Sequence of chain 1.A:
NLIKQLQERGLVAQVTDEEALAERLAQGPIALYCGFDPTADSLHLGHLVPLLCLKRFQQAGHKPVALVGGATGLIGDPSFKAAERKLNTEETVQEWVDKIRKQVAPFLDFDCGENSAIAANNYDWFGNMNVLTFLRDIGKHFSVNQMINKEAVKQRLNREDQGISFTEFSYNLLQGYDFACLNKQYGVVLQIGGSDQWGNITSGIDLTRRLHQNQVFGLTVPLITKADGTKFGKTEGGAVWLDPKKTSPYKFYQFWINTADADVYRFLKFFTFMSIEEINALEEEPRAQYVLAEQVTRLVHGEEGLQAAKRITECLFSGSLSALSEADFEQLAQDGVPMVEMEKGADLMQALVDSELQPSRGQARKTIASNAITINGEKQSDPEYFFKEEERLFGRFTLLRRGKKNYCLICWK

The protein below binds the small molecule below.
Small molecule (SMILES): Nc1ccn([C@@H]2O[C@H](COS(=O)(=O)NC(=O)[C@@H](N)Cc3ccc(O)cc3)[C@@H](O)[C@H]2O)c(=O)n1

Binding-site contacts:
Ligand atom C6 contacts residue HIS51 of chain 1.A at 3.6 Å.
Ligand atom O contacts residue ASP81 of chain 1.A at 3.3 Å (salt-bridge).
Ligand atom C2 contacts residue GLY50 of chain 1.A at 3.0 Å.
Ligand atom CZ contacts residue ASP182 of chain 1.A at 3.3 Å.
Ligand atom O4' contacts residue HIS51 of chain 1.A at 3.6 Å.
Ligand atom O2' contacts residue GLN201 of chain 1.A at 3.4 Å.
Ligand atom CA contacts residue GLN201 of chain 1.A at 3.3 Å.
Ligand atom CD2 contacts residue GLY39 of chain 1.A at 3.4 Å.
Ligand atom N contacts residue TYR175 of chain 1.A at 2.7 Å (h-bond).
Ligand atom CE1 contacts residue LEU71 of chain 1.A at 3.7 Å (hydrophobic).
Ligand atom N3 contacts residue LEU227 of chain 1.A at 3.6 Å.
Ligand atom O3' contacts residue GLY198 of chain 1.A at 2.8 Å (h-bond).
Ligand atom N contacts residue GLN179 of chain 1.A at 2.9 Å (h-bond).
Ligand atom CB contacts residue GLY39 of chain 1.A at 3.5 Å.
Ligand atom O2' contacts residue GLY198 of chain 1.A at 2.9 Å (h-bond).
Ligand atom C contacts residue ASP81 of chain 1.A at 3.6 Å.
Ligand atom OH contacts residue ASP182 of chain 1.A at 2.6 Å (salt-bridge).
Ligand atom CB contacts residue TYR175 of chain 1.A at 3.6 Å (hydrophobic).
Ligand atom C5' contacts residue GLY39 of chain 1.A at 3.6 Å.
Ligand atom CD1 contacts residue ASP41 of chain 1.A at 3.5 Å.
Ligand atom O4' contacts residue PRO54 of chain 1.A at 3.5 Å.
Ligand atom C5' contacts residue HIS51 of chain 1.A at 3.6 Å.
Ligand atom OH contacts residue GLN179 of chain 1.A at 3.6 Å.
Ligand atom N1 contacts residue GLY50 of chain 1.A at 3.3 Å (h-bond).
Ligand atom OAE contacts residue ASP41 of chain 1.A at 2.9 Å (salt-bridge).
Ligand atom CE2 contacts residue GLN179 of chain 1.A at 3.3 Å.
Ligand atom N contacts residue GLN201 of chain 1.A at 2.9 Å (h-bond).
Ligand atom CD2 contacts residue GLN179 of chain 1.A at 3.4 Å.
Ligand atom O2' contacts residue ASP200 of chain 1.A at 2.6 Å (salt-bridge).
Ligand atom CE2 contacts residue GLN195 of chain 1.A at 3.5 Å.
Ligand atom O2 contacts residue GLY50 of chain 1.A at 3.2 Å (h-bond).
Ligand atom N3 contacts residue GLY50 of chain 1.A at 3.2 Å (h-bond).
Ligand atom CE1 contacts residue ASP182 of chain 1.A at 3.2 Å.
Ligand atom O3' contacts residue GLY197 of chain 1.A at 3.2 Å.
Ligand atom OH contacts residue TYR37 of chain 1.A at 2.7 Å (h-bond).
Ligand atom C4 contacts residue GLY50 of chain 1.A at 3.6 Å.
Ligand atom O5' contacts residue HIS51 of chain 1.A at 3.3 Å.
Ligand atom CZ contacts residue GLN179 of chain 1.A at 3.6 Å.
Ligand atom N contacts residue ASP81 of chain 1.A at 2.7 Å (salt-bridge).
Ligand atom CD1 contacts residue TYR175 of chain 1.A at 3.4 Å (hydrophobic).